The small molecule below binds the protein below.
Small molecule (SMILES): O=C(O)c1cc2ccccc2cc1O

Sequence of chain 2.C:
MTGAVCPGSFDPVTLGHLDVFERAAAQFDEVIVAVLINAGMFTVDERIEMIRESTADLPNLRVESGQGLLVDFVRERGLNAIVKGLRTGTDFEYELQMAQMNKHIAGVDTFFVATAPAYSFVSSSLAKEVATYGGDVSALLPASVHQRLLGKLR

Binding-site contacts:
Ligand atom C1 contacts residue PHE77 of chain 2.C at 3.9 Å (hydrophobic).
Ligand atom C8 contacts residue LEU37 of chain 2.C at 4.0 Å (hydrophobic).
Ligand atom C contacts residue GLY70 of chain 2.C at 3.5 Å.
Ligand atom C3 contacts residue GLY72 of chain 2.C at 3.9 Å.
Ligand atom C contacts residue PHE77 of chain 2.C at 3.8 Å (hydrophobic).
Ligand atom C1 contacts residue GLN71 of chain 2.C at 3.5 Å.
Ligand atom C9 contacts residue VAL36 of chain 2.C at 4.0 Å (hydrophobic).
Ligand atom C7 contacts residue LEU37 of chain 2.C at 3.8 Å (hydrophobic).
Ligand atom C2 contacts residue GLN71 of chain 2.C at 3.9 Å.
Ligand atom C contacts residue GLN71 of chain 2.C at 4.1 Å.
Ligand atom C7 contacts residue ALA35 of chain 2.C at 4.4 Å (hydrophobic).
Ligand atom O2 contacts residue LEU74 of chain 2.C at 4.3 Å.
Ligand atom C6 contacts residue PRO8 of chain 2.C at 4.3 Å (hydrophobic).
Ligand atom C7 contacts residue GLY9 of chain 2.C at 4.2 Å.
Ligand atom C8 contacts residue LEU74 of chain 2.C at 4.0 Å (hydrophobic).
Ligand atom C2 contacts residue GLY70 of chain 2.C at 4.2 Å.
Ligand atom C contacts residue VAL36 of chain 2.C at 4.2 Å (hydrophobic).
Ligand atom C1 contacts residue GLY70 of chain 2.C at 3.3 Å.
Ligand atom C2 contacts residue LEU73 of chain 2.C at 4.1 Å (hydrophobic).
Ligand atom C4 contacts residue LEU37 of chain 2.C at 4.1 Å (hydrophobic).
Ligand atom O1 contacts residue GLY9 of chain 2.C at 3.4 Å.
Ligand atom C7 contacts residue LEU74 of chain 2.C at 4.3 Å (hydrophobic).
Ligand atom C2 contacts residue LEU37 of chain 2.C at 4.3 Å (hydrophobic).
Ligand atom O1 contacts residue PRO8 of chain 2.C at 3.9 Å.
Ligand atom C contacts residue ALA35 of chain 2.C at 3.9 Å (hydrophobic).
Ligand atom C4 contacts residue GLY72 of chain 2.C at 3.4 Å.
Ligand atom C2 contacts residue GLY72 of chain 2.C at 3.4 Å.
Ligand atom C2 contacts residue LEU74 of chain 2.C at 3.9 Å (hydrophobic).
Ligand atom C10 contacts residue PRO8 of chain 2.C at 4.3 Å (hydrophobic).
Ligand atom C9 contacts residue LEU37 of chain 2.C at 3.8 Å (hydrophobic).
Ligand atom C7 contacts residue PRO8 of chain 2.C at 3.9 Å (hydrophobic).
Ligand atom C3 contacts residue LEU74 of chain 2.C at 4.0 Å (hydrophobic).
Ligand atom C9 contacts residue LEU74 of chain 2.C at 4.3 Å (hydrophobic).
Ligand atom C9 contacts residue ALA35 of chain 2.C at 3.7 Å (hydrophobic).
Ligand atom C9 contacts residue GLY70 of chain 2.C at 4.3 Å.
Ligand atom C3 contacts residue LEU37 of chain 2.C at 3.9 Å (hydrophobic).
Ligand atom C6 contacts residue LEU37 of chain 2.C at 4.4 Å (hydrophobic).
Ligand atom C contacts residue LEU37 of chain 2.C at 4.4 Å (hydrophobic).
Ligand atom C5 contacts residue LEU74 of chain 2.C at 4.0 Å (hydrophobic).
Ligand atom C4 contacts residue LEU74 of chain 2.C at 3.6 Å (hydrophobic).